Binding-site contacts:
Ligand atom N7 contacts residue MET70 of chain 3.B at 3.6 Å.
Ligand atom C8 contacts residue ILE330 of chain 3.B at 3.4 Å (hydrophobic).
Ligand atom O2' contacts residue ASN303 of chain 3.B at 3.7 Å.
Ligand atom O3' contacts residue SER68 of chain 3.B at 2.5 Å (h-bond).
Ligand atom O3P contacts residue SER327 of chain 3.B at 3.7 Å.
Ligand atom O5' contacts residue GLY365 of chain 3.B at 3.4 Å.
Ligand atom O6 contacts residue GLY442 of chain 3.B at 3.2 Å.
Ligand atom O5' contacts residue GLY328 of chain 3.B at 3.2 Å.
Ligand atom O6 contacts residue GLY413 of chain 3.B at 3.4 Å.
Ligand atom O1P contacts residue SER329 of chain 3.B at 3.2 Å (h-bond).
Ligand atom N9 contacts residue ILE330 of chain 3.B at 3.7 Å.
Ligand atom N7 contacts residue ILE330 of chain 3.B at 3.2 Å.
Ligand atom O2' contacts residue MYD1 of chain 3.H at 3.3 Å.
Ligand atom O2P contacts residue GLY387 of chain 3.B at 3.4 Å (h-bond).
Ligand atom N1 contacts residue GLN441 of chain 3.B at 3.0 Å (h-bond).
Ligand atom C2' contacts residue ASP364 of chain 3.B at 3.6 Å.
Ligand atom O2' contacts residue ARG322 of chain 3.B at 3.5 Å (salt-bridge).
Ligand atom C3' contacts residue ASP364 of chain 3.B at 3.4 Å.
Ligand atom N7 contacts residue MET414 of chain 3.B at 3.2 Å (h-bond).
Ligand atom C6 contacts residue GLY415 of chain 3.B at 3.6 Å.
Ligand atom O1P contacts residue SER388 of chain 3.B at 3.2 Å (h-bond).
Ligand atom O6 contacts residue MET414 of chain 3.B at 3.6 Å.
Ligand atom O3' contacts residue ASP364 of chain 3.B at 2.6 Å (salt-bridge).
Ligand atom O3P contacts residue SER329 of chain 3.B at 3.1 Å (h-bond).
Ligand atom C8 contacts residue MET70 of chain 3.B at 3.4 Å (hydrophobic).
Ligand atom C5' contacts residue ASP364 of chain 3.B at 3.6 Å.
Ligand atom O3P contacts residue GLY366 of chain 3.B at 3.2 Å (h-bond).
Ligand atom O3' contacts residue ARG322 of chain 3.B at 3.5 Å (salt-bridge).
Ligand atom O4' contacts residue GLY328 of chain 3.B at 3.7 Å.
Ligand atom C3' contacts residue SER68 of chain 3.B at 3.5 Å.
Ligand atom C5 contacts residue ILE330 of chain 3.B at 3.4 Å (hydrophobic).
Ligand atom O1P contacts residue TYR411 of chain 3.B at 3.0 Å (h-bond).
Ligand atom N7 contacts residue GLY413 of chain 3.B at 3.2 Å.
Ligand atom N4 contacts residue CYS331 of chain 3.B at 3.5 Å.
Ligand atom O3P contacts residue GLY328 of chain 3.B at 3.1 Å.
Ligand atom N1 contacts residue CYS331 of chain 3.B at 3.4 Å (h-bond).
Ligand atom O6 contacts residue GLY415 of chain 3.B at 2.7 Å (h-bond).
Ligand atom C4' contacts residue ASP364 of chain 3.B at 3.2 Å.
Ligand atom O2' contacts residue ASP364 of chain 3.B at 2.5 Å (salt-bridge).
Ligand atom N1 contacts residue MYD1 of chain 3.H at 3.1 Å (h-bond).

A protein and the small-molecule ligand that binds it are described below.
Small molecule (SMILES): NC(=O)c1ncn([C@@H]2O[C@H](COP(=O)(O)O)[C@@H](O)[C@H]2O)n1

Sequence of chain 3.B:
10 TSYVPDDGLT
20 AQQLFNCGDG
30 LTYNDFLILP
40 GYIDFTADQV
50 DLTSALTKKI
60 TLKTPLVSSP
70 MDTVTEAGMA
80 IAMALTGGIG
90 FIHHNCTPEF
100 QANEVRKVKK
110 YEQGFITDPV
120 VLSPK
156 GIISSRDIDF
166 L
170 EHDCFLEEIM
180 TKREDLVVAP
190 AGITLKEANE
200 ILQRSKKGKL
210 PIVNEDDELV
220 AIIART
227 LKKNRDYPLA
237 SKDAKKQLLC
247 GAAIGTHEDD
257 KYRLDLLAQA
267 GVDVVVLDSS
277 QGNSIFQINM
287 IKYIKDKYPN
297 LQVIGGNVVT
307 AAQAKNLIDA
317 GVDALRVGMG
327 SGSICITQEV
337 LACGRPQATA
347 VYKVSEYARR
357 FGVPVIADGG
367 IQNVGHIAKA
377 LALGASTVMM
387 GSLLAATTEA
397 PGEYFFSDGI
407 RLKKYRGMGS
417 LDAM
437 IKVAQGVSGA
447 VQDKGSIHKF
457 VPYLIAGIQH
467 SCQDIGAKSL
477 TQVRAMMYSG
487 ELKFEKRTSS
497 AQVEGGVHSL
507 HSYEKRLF

Sequence of chain 2.B:
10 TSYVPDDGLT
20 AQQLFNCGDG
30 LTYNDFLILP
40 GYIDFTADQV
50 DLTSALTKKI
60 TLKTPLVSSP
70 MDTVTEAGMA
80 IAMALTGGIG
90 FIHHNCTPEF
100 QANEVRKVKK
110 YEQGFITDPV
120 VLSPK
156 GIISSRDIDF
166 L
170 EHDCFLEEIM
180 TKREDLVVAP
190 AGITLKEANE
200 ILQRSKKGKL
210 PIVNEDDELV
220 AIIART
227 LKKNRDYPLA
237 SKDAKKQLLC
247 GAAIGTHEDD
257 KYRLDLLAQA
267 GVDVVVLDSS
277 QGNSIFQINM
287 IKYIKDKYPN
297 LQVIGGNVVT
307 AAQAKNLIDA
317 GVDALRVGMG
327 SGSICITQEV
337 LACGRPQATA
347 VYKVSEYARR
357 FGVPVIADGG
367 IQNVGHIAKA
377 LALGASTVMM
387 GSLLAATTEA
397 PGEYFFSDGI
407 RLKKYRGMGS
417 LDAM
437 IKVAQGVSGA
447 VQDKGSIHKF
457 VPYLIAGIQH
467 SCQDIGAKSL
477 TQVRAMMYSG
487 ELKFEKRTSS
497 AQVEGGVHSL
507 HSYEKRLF